Sequence of chain 1.A:
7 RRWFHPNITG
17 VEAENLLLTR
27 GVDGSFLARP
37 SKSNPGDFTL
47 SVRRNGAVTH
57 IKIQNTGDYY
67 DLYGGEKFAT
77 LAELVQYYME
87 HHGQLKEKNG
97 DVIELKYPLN

This small molecule binds to this protein.
Small molecule (SMILES): CC[C@H](C)[C@H](NC(=O)[C@@H](N)C(C)C)C(=O)N[C@@H](Cc1ccc(OP(=O)(O)O)cc1)C(=O)N[C@@H](Cc1ccccc1)C(=O)N[C@H](C(=O)N1CCC[C@H]1C=O)C(C)C

Binding-site contacts:
Ligand atom C contacts residue GLN90 of chain 1.A at 3.5 Å.
Ligand atom CD2 contacts residue GLU93 of chain 1.A at 3.7 Å.
Ligand atom CG2 contacts residue PRO7 of chain 1.B at 3.8 Å (hydrophobic).
Ligand atom O contacts residue PTR4 of chain 1.B at 3.4 Å (h-bond).
Ligand atom C contacts residue LYS92 of chain 1.A at 3.4 Å.
Ligand atom CA contacts residue LYS92 of chain 1.A at 3.2 Å.
Ligand atom CD1 contacts residue TYR84 of chain 1.A at 3.6 Å (hydrophobic).
Ligand atom N contacts residue VAL6 of chain 1.B at 2.9 Å (h-bond).
Ligand atom CA contacts residue LYS92 of chain 1.A at 3.7 Å.
Ligand atom CD2 contacts residue PRO7 of chain 1.B at 3.6 Å (hydrophobic).
Ligand atom CD1 contacts residue GLY70 of chain 1.A at 3.6 Å.
Ligand atom C contacts residue VAL6 of chain 1.B at 3.5 Å (hydrophobic).
Ligand atom CD1 contacts residue GLY71 of chain 1.A at 3.7 Å.
Ligand atom CB contacts residue LYS92 of chain 1.A at 3.7 Å.
Ligand atom O contacts residue PHE5 of chain 1.B at 3.2 Å.
Ligand atom OH contacts residue LYS92 of chain 1.A at 3.3 Å (salt-bridge).
Ligand atom CE2 contacts residue ILE57 of chain 1.A at 3.6 Å (hydrophobic).
Ligand atom N contacts residue LYS92 of chain 1.A at 2.7 Å (salt-bridge).
Ligand atom O contacts residue LYS92 of chain 1.A at 2.9 Å (salt-bridge).
Ligand atom O2P contacts residue LYS92 of chain 1.A at 2.8 Å (salt-bridge).
Ligand atom O contacts residue GLN90 of chain 1.A at 3.6 Å (h-bond).
Ligand atom CA contacts residue PTR4 of chain 1.B at 3.3 Å.
Ligand atom O contacts residue GLU93 of chain 1.A at 3.6 Å.
Ligand atom C contacts residue PTR4 of chain 1.B at 3.8 Å.
Ligand atom P contacts residue LYS92 of chain 1.A at 3.7 Å.
Ligand atom O contacts residue LEU8 of chain 1.B at 3.0 Å (h-bond).
Ligand atom O contacts residue LEU91 of chain 1.A at 3.6 Å.
Ligand atom CA contacts residue VAL6 of chain 1.B at 3.2 Å (hydrophobic).
Ligand atom CD1 contacts residue LYS92 of chain 1.A at 3.6 Å.
Ligand atom CB contacts residue VAL6 of chain 1.B at 3.6 Å (hydrophobic).
Ligand atom CD2 contacts residue VAL6 of chain 1.B at 3.5 Å (hydrophobic).
Ligand atom N contacts residue GLN90 of chain 1.A at 3.3 Å (h-bond).
Ligand atom CB contacts residue PHE5 of chain 1.B at 3.8 Å (hydrophobic).
Ligand atom N contacts residue GLN90 of chain 1.A at 2.9 Å (h-bond).
Ligand atom CG2 contacts residue LEU8 of chain 1.B at 3.4 Å (hydrophobic).
Ligand atom CG contacts residue PHE5 of chain 1.B at 3.6 Å (hydrophobic).
Ligand atom O contacts residue LYS94 of chain 1.A at 3.2 Å (salt-bridge).
Ligand atom O contacts residue VAL6 of chain 1.B at 2.8 Å (h-bond).
Ligand atom O contacts residue PRO7 of chain 1.B at 3.3 Å.
Ligand atom CA contacts residue GLN90 of chain 1.A at 3.3 Å.

Sequence of chain 1.B:
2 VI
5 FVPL